This protein binds this small molecule.
Small molecule (SMILES): CC(=O)N[C@@H]1[C@@H](O)[C@H](O)[C@@H](CO)O[C@H]1O

Sequence of chain 35.C:
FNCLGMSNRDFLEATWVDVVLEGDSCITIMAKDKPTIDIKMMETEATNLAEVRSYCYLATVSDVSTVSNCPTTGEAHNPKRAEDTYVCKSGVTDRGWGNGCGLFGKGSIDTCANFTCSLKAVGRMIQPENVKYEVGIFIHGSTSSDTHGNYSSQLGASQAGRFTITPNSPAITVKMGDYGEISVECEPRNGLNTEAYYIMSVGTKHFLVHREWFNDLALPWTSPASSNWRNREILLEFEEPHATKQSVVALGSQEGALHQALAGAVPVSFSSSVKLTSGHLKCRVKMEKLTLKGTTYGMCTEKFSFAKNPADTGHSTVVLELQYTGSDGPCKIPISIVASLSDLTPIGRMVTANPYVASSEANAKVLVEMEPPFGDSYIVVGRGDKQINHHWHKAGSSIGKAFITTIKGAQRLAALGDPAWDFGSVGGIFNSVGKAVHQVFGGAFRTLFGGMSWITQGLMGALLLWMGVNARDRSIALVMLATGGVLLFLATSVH

Binding-site contacts:
Ligand atom N2 contacts residue ASN154 of chain 35.C at 2.9 Å (h-bond).
Ligand atom C1 contacts residue SER157 of chain 35.C at 3.9 Å.
Ligand atom C4 contacts residue ASN154 of chain 35.C at 4.2 Å.
Ligand atom C7 contacts residue ASN154 of chain 35.C at 4.0 Å.
Ligand atom C5 contacts residue ASN154 of chain 35.C at 3.7 Å.
Ligand atom O5 contacts residue SER157 of chain 35.C at 3.8 Å.
Ligand atom C8 contacts residue ASN154 of chain 35.C at 4.2 Å.
Ligand atom O5 contacts residue ASN154 of chain 35.C at 2.4 Å (h-bond).
Ligand atom C3 contacts residue ASN154 of chain 35.C at 3.8 Å.
Ligand atom C1 contacts residue ASN154 of chain 35.C at 1.4 Å.
Ligand atom C2 contacts residue ASN154 of chain 35.C at 2.4 Å.